Binding-site contacts:
Ligand atom C3 contacts residue VAL291 of chain 2.A at 4.3 Å (hydrophobic).
Ligand atom C7 contacts residue VAL291 of chain 2.A at 4.3 Å (hydrophobic).
Ligand atom C1 contacts residue ASN292 of chain 2.A at 4.0 Å.
Ligand atom C8 contacts residue VAL291 of chain 2.A at 4.4 Å (hydrophobic).
Ligand atom O5 contacts residue ASN279 of chain 2.A at 2.4 Å (h-bond).
Ligand atom C5 contacts residue ASN292 of chain 2.A at 4.0 Å.
Ligand atom N2 contacts residue ASN279 of chain 2.A at 2.8 Å (h-bond).
Ligand atom C7 contacts residue ASN279 of chain 2.A at 3.3 Å.
Ligand atom C6 contacts residue ASN292 of chain 2.A at 4.2 Å.
Ligand atom C8 contacts residue GLU69 of chain 2.B at 3.5 Å.
Ligand atom C3 contacts residue ASN279 of chain 2.A at 3.7 Å.
Ligand atom C5 contacts residue ASN279 of chain 2.A at 3.7 Å.
Ligand atom C1 contacts residue ASN279 of chain 2.A at 1.4 Å.
Ligand atom C2 contacts residue ASN279 of chain 2.A at 2.3 Å.
Ligand atom N2 contacts residue VAL291 of chain 2.A at 3.5 Å (h-bond).
Ligand atom O7 contacts residue ASN279 of chain 2.A at 3.2 Å (h-bond).
Ligand atom C8 contacts residue SER39 of chain 2.A at 3.5 Å.
Ligand atom O5 contacts residue ASN292 of chain 2.A at 3.7 Å.
Ligand atom C4 contacts residue ASN279 of chain 2.A at 4.2 Å.
Ligand atom C1 contacts residue VAL291 of chain 2.A at 3.6 Å (hydrophobic).
Ligand atom C2 contacts residue VAL291 of chain 2.A at 4.0 Å (hydrophobic).

Sequence of chain 2.B:
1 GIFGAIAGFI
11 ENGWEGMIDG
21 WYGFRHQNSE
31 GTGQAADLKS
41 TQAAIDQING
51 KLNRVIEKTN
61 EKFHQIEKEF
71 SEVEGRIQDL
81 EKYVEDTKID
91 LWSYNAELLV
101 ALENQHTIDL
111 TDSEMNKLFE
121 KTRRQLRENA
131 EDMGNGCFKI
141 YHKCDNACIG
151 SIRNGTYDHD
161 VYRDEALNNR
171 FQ

The protein below binds the small molecule below.
Small molecule (SMILES): CC(=O)N[C@H]1[C@H](O[C@H]2[C@H](O)[C@@H](NC(C)=O)CO[C@@H]2CO)O[C@H](CO)[C@@H](O)[C@@H]1O

Sequence of chain 2.A:
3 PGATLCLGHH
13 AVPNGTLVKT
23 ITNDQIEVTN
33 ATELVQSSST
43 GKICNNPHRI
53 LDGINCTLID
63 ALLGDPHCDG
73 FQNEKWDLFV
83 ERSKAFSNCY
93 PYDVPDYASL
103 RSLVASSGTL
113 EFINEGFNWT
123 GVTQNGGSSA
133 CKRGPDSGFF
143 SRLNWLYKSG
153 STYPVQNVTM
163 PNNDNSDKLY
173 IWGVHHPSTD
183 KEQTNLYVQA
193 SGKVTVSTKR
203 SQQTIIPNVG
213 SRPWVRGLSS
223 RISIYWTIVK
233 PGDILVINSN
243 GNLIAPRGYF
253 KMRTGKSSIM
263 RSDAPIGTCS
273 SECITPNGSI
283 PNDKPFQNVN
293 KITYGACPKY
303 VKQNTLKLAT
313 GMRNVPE